Sequence of chain 1.D:
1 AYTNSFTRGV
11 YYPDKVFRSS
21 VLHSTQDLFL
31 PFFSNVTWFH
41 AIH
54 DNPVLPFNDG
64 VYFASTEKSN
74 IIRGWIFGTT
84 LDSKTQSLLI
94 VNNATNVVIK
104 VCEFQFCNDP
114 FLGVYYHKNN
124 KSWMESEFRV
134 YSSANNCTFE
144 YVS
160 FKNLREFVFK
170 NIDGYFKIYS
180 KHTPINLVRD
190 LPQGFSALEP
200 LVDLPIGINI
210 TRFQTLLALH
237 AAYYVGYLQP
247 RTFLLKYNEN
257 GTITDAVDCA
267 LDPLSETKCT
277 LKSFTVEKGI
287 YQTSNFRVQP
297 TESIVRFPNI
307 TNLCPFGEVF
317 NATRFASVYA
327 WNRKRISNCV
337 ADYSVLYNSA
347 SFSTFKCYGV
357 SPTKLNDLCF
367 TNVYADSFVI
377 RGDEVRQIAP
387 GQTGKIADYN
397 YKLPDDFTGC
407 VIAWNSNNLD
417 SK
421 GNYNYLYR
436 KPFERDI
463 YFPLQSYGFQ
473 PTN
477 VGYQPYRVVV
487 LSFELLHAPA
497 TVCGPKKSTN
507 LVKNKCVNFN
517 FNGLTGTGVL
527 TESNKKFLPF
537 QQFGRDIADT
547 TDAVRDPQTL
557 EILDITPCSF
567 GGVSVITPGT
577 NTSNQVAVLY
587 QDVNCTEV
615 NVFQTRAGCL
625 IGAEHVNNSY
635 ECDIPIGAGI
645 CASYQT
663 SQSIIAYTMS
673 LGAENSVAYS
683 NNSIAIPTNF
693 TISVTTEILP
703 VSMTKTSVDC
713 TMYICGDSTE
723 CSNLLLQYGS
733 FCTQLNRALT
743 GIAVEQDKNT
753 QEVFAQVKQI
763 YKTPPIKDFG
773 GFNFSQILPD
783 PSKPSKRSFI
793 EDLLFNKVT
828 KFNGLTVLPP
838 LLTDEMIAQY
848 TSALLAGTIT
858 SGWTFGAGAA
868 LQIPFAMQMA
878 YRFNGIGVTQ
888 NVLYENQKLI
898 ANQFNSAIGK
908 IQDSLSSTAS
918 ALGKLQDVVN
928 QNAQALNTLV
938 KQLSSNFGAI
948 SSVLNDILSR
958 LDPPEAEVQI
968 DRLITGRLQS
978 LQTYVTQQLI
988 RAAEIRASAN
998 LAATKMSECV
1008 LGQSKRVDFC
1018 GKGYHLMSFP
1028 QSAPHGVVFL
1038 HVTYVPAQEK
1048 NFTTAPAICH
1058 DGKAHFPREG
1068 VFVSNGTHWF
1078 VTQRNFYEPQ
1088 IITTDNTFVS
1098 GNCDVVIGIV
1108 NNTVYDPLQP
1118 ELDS

Binding-site contacts:
Ligand atom O7 contacts residue TYR2 of chain 1.D at 3.6 Å.
Ligand atom C3 contacts residue ASN35 of chain 1.D at 3.8 Å.
Ligand atom N2 contacts residue ASN35 of chain 1.D at 3.0 Å (h-bond).
Ligand atom C1 contacts residue ASN35 of chain 1.D at 1.4 Å.
Ligand atom C2 contacts residue ASN35 of chain 1.D at 2.5 Å.
Ligand atom C5 contacts residue ASN35 of chain 1.D at 3.6 Å.
Ligand atom C8 contacts residue ASN35 of chain 1.D at 4.4 Å.
Ligand atom O6 contacts residue THR3 of chain 1.D at 3.2 Å.
Ligand atom C2 contacts residue TYR2 of chain 1.D at 4.5 Å (hydrophobic).
Ligand atom C6 contacts residue TYR2 of chain 1.D at 3.9 Å (hydrophobic).
Ligand atom C4 contacts residue TYR2 of chain 1.D at 4.4 Å (hydrophobic).
Ligand atom O5 contacts residue TYR2 of chain 1.D at 3.7 Å.
Ligand atom C4 contacts residue ASN35 of chain 1.D at 4.2 Å.
Ligand atom C6 contacts residue THR3 of chain 1.D at 4.3 Å.
Ligand atom O5 contacts residue ASN35 of chain 1.D at 2.3 Å (h-bond).
Ligand atom O5 contacts residue THR3 of chain 1.D at 4.5 Å.
Ligand atom O6 contacts residue TYR2 of chain 1.D at 4.2 Å.
Ligand atom O6 contacts residue ASN35 of chain 1.D at 4.4 Å.
Ligand atom C1 contacts residue TYR2 of chain 1.D at 4.5 Å (hydrophobic).
Ligand atom C7 contacts residue ASN35 of chain 1.D at 3.1 Å.
Ligand atom C5 contacts residue TYR2 of chain 1.D at 4.2 Å (hydrophobic).
Ligand atom O6 contacts residue ASN4 of chain 1.D at 3.6 Å (h-bond).
Ligand atom O7 contacts residue ASN35 of chain 1.D at 2.8 Å (h-bond).

The small molecule below binds the protein below.
Small molecule (SMILES): CC(=O)N[C@@H]1[C@@H](O)[C@H](O)[C@@H](CO)O[C@H]1O